A small-molecule ligand and the protein it binds are described below.
Small molecule (SMILES): CC(=O)N[C@@H]1[C@@H](O)[C@H](O)[C@@H](CO)O[C@H]1O

Sequence of chain 1.A:
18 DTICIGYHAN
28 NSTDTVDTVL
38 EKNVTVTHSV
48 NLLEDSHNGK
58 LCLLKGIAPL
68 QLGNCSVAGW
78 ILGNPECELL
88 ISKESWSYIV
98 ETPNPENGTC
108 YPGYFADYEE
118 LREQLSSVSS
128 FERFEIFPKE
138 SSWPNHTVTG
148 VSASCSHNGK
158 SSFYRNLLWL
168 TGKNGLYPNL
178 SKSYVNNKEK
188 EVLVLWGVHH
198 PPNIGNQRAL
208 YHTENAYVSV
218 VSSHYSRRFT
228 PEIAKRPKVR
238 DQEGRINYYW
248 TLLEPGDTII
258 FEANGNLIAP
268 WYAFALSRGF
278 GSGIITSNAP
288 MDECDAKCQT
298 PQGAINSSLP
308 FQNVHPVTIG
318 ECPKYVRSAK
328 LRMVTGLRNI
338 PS

Binding-site contacts:
Ligand atom C1 contacts residue ASN142 of chain 1.A at 1.5 Å.
Ligand atom C4 contacts residue ASN142 of chain 1.A at 4.3 Å.
Ligand atom C3 contacts residue ASN142 of chain 1.A at 3.9 Å.
Ligand atom C5 contacts residue ASN142 of chain 1.A at 3.8 Å.
Ligand atom O7 contacts residue PRO141 of chain 1.A at 4.0 Å.
Ligand atom C8 contacts residue PRO175 of chain 1.A at 3.7 Å (hydrophobic).
Ligand atom O7 contacts residue ASN142 of chain 1.A at 4.2 Å.
Ligand atom C7 contacts residue ASN142 of chain 1.A at 3.2 Å.
Ligand atom C8 contacts residue HIS143 of chain 1.A at 4.1 Å.
Ligand atom N2 contacts residue ASN142 of chain 1.A at 3.0 Å (h-bond).
Ligand atom O5 contacts residue ASN142 of chain 1.A at 2.5 Å (h-bond).
Ligand atom C8 contacts residue ASN142 of chain 1.A at 3.2 Å.
Ligand atom C2 contacts residue ASN142 of chain 1.A at 2.5 Å.
Ligand atom O7 contacts residue SER139 of chain 1.A at 4.4 Å.
Ligand atom C8 contacts residue ASN176 of chain 1.A at 4.4 Å.